Sequence of chain 1.A:
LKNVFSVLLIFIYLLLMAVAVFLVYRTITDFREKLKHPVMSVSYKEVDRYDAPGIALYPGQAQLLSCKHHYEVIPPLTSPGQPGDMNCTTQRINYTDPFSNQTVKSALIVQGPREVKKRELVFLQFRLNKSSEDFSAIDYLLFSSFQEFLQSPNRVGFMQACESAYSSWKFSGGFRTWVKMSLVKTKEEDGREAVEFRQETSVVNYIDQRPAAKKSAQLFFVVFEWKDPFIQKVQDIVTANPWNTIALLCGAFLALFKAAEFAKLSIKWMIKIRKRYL

This small molecule binds to this protein.
Small molecule (SMILES): CC(=O)N[C@@H]1[C@@H](O)[C@H](O)[C@@H](CO)O[C@H]1O

Binding-site contacts:
Ligand atom C7 contacts residue ASN92 of chain 1.A at 3.3 Å.
Ligand atom C5 contacts residue ASN92 of chain 1.A at 3.7 Å.
Ligand atom C8 contacts residue ASN92 of chain 1.A at 4.5 Å.
Ligand atom N2 contacts residue ASN92 of chain 1.A at 2.9 Å (h-bond).
Ligand atom C2 contacts residue ASN92 of chain 1.A at 2.5 Å.
Ligand atom C3 contacts residue ASN92 of chain 1.A at 3.8 Å.
Ligand atom O7 contacts residue ASN92 of chain 1.A at 3.2 Å.
Ligand atom C1 contacts residue ASN92 of chain 1.A at 1.5 Å.
Ligand atom O5 contacts residue ASN92 of chain 1.A at 2.4 Å (h-bond).
Ligand atom C4 contacts residue ASN92 of chain 1.A at 4.3 Å.